Sequence of chain 1.N:
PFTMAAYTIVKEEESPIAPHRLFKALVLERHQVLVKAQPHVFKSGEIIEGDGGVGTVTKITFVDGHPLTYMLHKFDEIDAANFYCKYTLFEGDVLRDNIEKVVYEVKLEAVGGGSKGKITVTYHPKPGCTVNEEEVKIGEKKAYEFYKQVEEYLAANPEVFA

Binding-site contacts:
Ligand atom C9 contacts residue PHE43 of chain 1.N at 3.9 Å (hydrophobic).
Ligand atom C4 contacts residue LYS143 of chain 1.N at 3.9 Å.
Ligand atom C7 contacts residue LEU35 of chain 1.N at 4.1 Å (hydrophobic).
Ligand atom C3 contacts residue PHE63 of chain 1.N at 3.4 Å (hydrophobic).
Ligand atom C7 contacts residue PHE43 of chain 1.N at 3.3 Å (hydrophobic).
Ligand atom O2 contacts residue ALA144 of chain 1.N at 4.1 Å.
Ligand atom C15 contacts residue TYR105 of chain 1.N at 3.9 Å (hydrophobic).
Ligand atom C16 contacts residue LEU90 of chain 1.N at 4.0 Å (hydrophobic).
Ligand atom C4 contacts residue PHE63 of chain 1.N at 3.8 Å (hydrophobic).
Ligand atom C5 contacts residue LYS143 of chain 1.N at 4.0 Å.
Ligand atom C13 contacts residue GLY140 of chain 1.N at 4.1 Å.
Ligand atom O2 contacts residue ARG31 of chain 1.N at 2.5 Å (salt-bridge).
Ligand atom O1 contacts residue ARG31 of chain 1.N at 4.0 Å.
Ligand atom C3 contacts residue LEU69 of chain 1.N at 3.8 Å (hydrophobic).
Ligand atom C8 contacts residue LEU35 of chain 1.N at 3.6 Å (hydrophobic).
Ligand atom C8 contacts residue PHE43 of chain 1.N at 3.6 Å (hydrophobic).
Ligand atom C10 contacts residue PHE43 of chain 1.N at 3.7 Å (hydrophobic).
Ligand atom C6 contacts residue PHE43 of chain 1.N at 3.2 Å (hydrophobic).
Ligand atom N contacts residue MET72 of chain 1.N at 3.4 Å.
Ligand atom S contacts residue ARG31 of chain 1.N at 3.8 Å.
Ligand atom C12 contacts residue VAL95 of chain 1.N at 3.8 Å (hydrophobic).
Ligand atom C1 contacts residue MET72 of chain 1.N at 4.2 Å (hydrophobic).
Ligand atom C16 contacts residue TYR105 of chain 1.N at 4.1 Å (hydrophobic).
Ligand atom O1 contacts residue ALA144 of chain 1.N at 3.5 Å.
Ligand atom C15 contacts residue LEU90 of chain 1.N at 3.6 Å (hydrophobic).
Ligand atom C10 contacts residue LYS143 of chain 1.N at 4.1 Å.
Ligand atom C2 contacts residue LEU69 of chain 1.N at 4.1 Å (hydrophobic).
Ligand atom C7 contacts residue GLN39 of chain 1.N at 3.2 Å.
Ligand atom C11 contacts residue MET72 of chain 1.N at 3.7 Å (hydrophobic).
Ligand atom C6 contacts residue LYS143 of chain 1.N at 4.1 Å.
Ligand atom O2 contacts residue LEU35 of chain 1.N at 3.8 Å.
Ligand atom C13 contacts residue VAL95 of chain 1.N at 3.8 Å (hydrophobic).
Ligand atom C2 contacts residue PHE63 of chain 1.N at 3.7 Å (hydrophobic).
Ligand atom C14 contacts residue VAL95 of chain 1.N at 4.0 Å (hydrophobic).
Ligand atom C6 contacts residue GLN39 of chain 1.N at 3.4 Å.
Ligand atom O3 contacts residue MET72 of chain 1.N at 4.0 Å.
Ligand atom C5 contacts residue PHE43 of chain 1.N at 3.4 Å (hydrophobic).
Ligand atom C16 contacts residue MET72 of chain 1.N at 3.5 Å (hydrophobic).
Ligand atom C2 contacts residue VAL95 of chain 1.N at 4.2 Å (hydrophobic).
Ligand atom C4 contacts residue PHE43 of chain 1.N at 4.0 Å (hydrophobic).

This small molecule binds to this protein.
Small molecule (SMILES): O=S(=O)(O)c1cccc2cccc(Nc3ccccc3)c12